This small molecule binds to this protein.
Small molecule (SMILES): CCCCCCCCCCO[C@@H]1O[C@H](CO)[C@@H](O[C@H]2O[C@H](CO)[C@@H](O)[C@H](O)[C@H]2O)[C@H](O)[C@H]1O

Sequence of chain 3.A:
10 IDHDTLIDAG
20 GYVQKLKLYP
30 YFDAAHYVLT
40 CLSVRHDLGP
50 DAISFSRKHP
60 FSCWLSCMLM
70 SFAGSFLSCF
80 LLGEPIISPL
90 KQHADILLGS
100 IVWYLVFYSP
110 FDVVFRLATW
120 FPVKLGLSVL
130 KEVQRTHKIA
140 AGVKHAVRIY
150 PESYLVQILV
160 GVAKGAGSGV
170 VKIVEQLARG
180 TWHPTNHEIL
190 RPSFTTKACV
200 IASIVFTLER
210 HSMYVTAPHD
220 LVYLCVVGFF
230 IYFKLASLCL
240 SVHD

Binding-site contacts:
Ligand atom C40 contacts residue ALA117 of chain 3.A at 4.5 Å (hydrophobic).
Ligand atom C43 contacts residue VAL37 of chain 3.A at 4.4 Å (hydrophobic).
Ligand atom O49 contacts residue TYR30 of chain 3.A at 3.6 Å.
Ligand atom C2 contacts residue TYR30 of chain 3.A at 4.3 Å (hydrophobic).
Ligand atom C40 contacts residue VAL113 of chain 3.A at 4.3 Å (hydrophobic).
Ligand atom C43 contacts residue ALA117 of chain 3.A at 3.6 Å (hydrophobic).
Ligand atom C18 contacts residue TYR30 of chain 3.A at 3.9 Å (hydrophobic).
Ligand atom O16 contacts residue TYR30 of chain 3.A at 4.2 Å.
Ligand atom C37 contacts residue LEU116 of chain 3.A at 3.9 Å (hydrophobic).
Ligand atom C40 contacts residue LEU116 of chain 3.A at 3.3 Å (hydrophobic).
Ligand atom C6 contacts residue TYR30 of chain 3.A at 3.7 Å (hydrophobic).
Ligand atom C43 contacts residue VAL113 of chain 3.A at 4.1 Å (hydrophobic).
Ligand atom C1 contacts residue TYR30 of chain 3.A at 4.1 Å (hydrophobic).